Binding-site contacts:
Ligand atom C11 contacts residue MET103 of chain 1.C at 3.6 Å (hydrophobic).
Ligand atom C22 contacts residue ILE215 of chain 1.C at 3.5 Å (hydrophobic).
Ligand atom F20 contacts residue GLY104 of chain 1.C at 2.9 Å.
Ligand atom C01 contacts residue MET161 of chain 1.C at 3.8 Å (hydrophobic).
Ligand atom N09 contacts residue PHE97 of chain 1.C at 3.6 Å.
Ligand atom C15 contacts residue MET103 of chain 1.C at 3.1 Å (hydrophobic).
Ligand atom N12 contacts residue MET103 of chain 1.C at 3.7 Å.
Ligand atom N09 contacts residue MET161 of chain 1.C at 3.2 Å.
Ligand atom N06 contacts residue NAD1 of chain 1.J at 3.7 Å.
Ligand atom C14 contacts residue MET98 of chain 1.C at 3.5 Å (hydrophobic).
Ligand atom N28 contacts residue NAD1 of chain 1.J at 2.8 Å (h-bond).
Ligand atom C18 contacts residue ILE202 of chain 1.C at 3.6 Å (hydrophobic).
Ligand atom N10 contacts residue PHE97 of chain 1.C at 3.4 Å.
Ligand atom N10 contacts residue MET161 of chain 1.C at 3.6 Å.
Ligand atom C21 contacts residue ALA157 of chain 1.C at 3.7 Å (hydrophobic).
Ligand atom C17 contacts residue ILE202 of chain 1.C at 3.4 Å (hydrophobic).
Ligand atom C14 contacts residue MET103 of chain 1.C at 3.3 Å (hydrophobic).
Ligand atom N10 contacts residue MET98 of chain 1.C at 3.1 Å (h-bond).
Ligand atom F20 contacts residue MET103 of chain 1.C at 3.6 Å.
Ligand atom N09 contacts residue GLY96 of chain 1.C at 3.6 Å (h-bond).
Ligand atom C23 contacts residue MET199 of chain 1.C at 3.7 Å (hydrophobic).
Ligand atom C22 contacts residue MET103 of chain 1.C at 3.8 Å (hydrophobic).
Ligand atom C03 contacts residue TYR158 of chain 1.C at 3.7 Å (hydrophobic).
Ligand atom N26 contacts residue MET103 of chain 1.C at 3.8 Å.
Ligand atom C01 contacts residue PHE149 of chain 1.C at 3.5 Å (hydrophobic).
Ligand atom C08 contacts residue MET161 of chain 1.C at 3.8 Å (hydrophobic).
Ligand atom N05 contacts residue NAD1 of chain 1.J at 3.9 Å.
Ligand atom C02 contacts residue NAD1 of chain 1.J at 3.7 Å.
Ligand atom C03 contacts residue NAD1 of chain 1.J at 3.7 Å.
Ligand atom N12 contacts residue MET98 of chain 1.C at 2.8 Å (h-bond).
Ligand atom F20 contacts residue LEU207 of chain 1.C at 3.5 Å.
Ligand atom C13 contacts residue MET103 of chain 1.C at 3.6 Å (hydrophobic).
Ligand atom C11 contacts residue MET98 of chain 1.C at 3.7 Å (hydrophobic).
Ligand atom C13 contacts residue MET98 of chain 1.C at 3.4 Å (hydrophobic).
Ligand atom C23 contacts residue MET103 of chain 1.C at 3.7 Å (hydrophobic).
Ligand atom C14 contacts residue GLN100 of chain 1.C at 3.9 Å.
Ligand atom S27 contacts residue MET103 of chain 1.C at 3.8 Å.
Ligand atom N28 contacts residue MET161 of chain 1.C at 3.7 Å.
Ligand atom CL1 contacts residue MET199 of chain 1.C at 3.5 Å.
Ligand atom C22 contacts residue TYR158 of chain 1.C at 3.7 Å (hydrophobic).

The small molecule below binds the protein below.
Small molecule (SMILES): Cc1cc(N)n(Cc2nnc(Nc3ccn(Cc4c(F)cccc4Cl)n3)s2)n1

Sequence of chain 1.C:
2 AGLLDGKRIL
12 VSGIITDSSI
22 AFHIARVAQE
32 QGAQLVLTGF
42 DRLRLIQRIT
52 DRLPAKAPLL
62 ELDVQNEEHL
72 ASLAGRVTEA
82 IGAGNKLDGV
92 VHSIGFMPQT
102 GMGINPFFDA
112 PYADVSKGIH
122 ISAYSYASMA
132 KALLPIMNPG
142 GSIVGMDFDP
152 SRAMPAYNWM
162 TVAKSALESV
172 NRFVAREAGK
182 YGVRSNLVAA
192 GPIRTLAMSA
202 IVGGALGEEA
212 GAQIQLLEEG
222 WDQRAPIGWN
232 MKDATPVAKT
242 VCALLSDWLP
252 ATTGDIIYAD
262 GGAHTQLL